Sequence of chain 1.A:
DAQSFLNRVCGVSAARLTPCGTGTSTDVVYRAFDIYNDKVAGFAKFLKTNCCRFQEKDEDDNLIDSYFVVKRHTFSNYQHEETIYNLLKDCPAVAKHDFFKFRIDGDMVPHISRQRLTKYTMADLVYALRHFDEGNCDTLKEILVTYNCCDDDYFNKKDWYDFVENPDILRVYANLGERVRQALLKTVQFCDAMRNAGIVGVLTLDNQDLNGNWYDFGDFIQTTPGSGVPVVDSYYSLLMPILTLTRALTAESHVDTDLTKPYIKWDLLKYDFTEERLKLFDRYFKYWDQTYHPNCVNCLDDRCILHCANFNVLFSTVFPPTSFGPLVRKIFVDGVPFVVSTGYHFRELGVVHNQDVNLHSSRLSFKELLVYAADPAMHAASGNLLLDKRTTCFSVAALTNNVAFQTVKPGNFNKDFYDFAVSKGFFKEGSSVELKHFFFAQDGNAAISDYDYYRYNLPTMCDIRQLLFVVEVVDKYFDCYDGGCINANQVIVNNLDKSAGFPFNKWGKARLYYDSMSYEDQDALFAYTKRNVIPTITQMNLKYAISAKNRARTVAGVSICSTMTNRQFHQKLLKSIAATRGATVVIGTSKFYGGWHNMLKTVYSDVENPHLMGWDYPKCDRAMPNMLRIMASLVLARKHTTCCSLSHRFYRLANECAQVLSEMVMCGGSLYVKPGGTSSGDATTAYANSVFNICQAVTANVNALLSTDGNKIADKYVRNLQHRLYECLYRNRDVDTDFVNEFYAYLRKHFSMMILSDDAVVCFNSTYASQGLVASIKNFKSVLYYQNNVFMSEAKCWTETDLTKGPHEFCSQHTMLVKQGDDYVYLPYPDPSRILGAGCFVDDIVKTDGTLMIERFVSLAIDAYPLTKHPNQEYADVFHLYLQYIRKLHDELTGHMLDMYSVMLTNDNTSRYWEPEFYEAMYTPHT

This small molecule binds to this protein.
Small molecule (SMILES): C[C@H](CCC(=O)NCCC[N+](C)(C)CC(O)CS(=O)(=O)O)[C@H]1CC[C@H]2[C@@H]3[C@H](O)C[C@@H]4C[C@H](O)CC[C@]4(C)[C@H]3C[C@H](O)[C@]12C

Binding-site contacts:
Ligand atom C3 contacts residue VAL204 of chain 1.A at 3.7 Å (hydrophobic).
Ligand atom C1 contacts residue ASP221 of chain 1.A at 3.6 Å.
Ligand atom C12 contacts residue ASP221 of chain 1.A at 4.2 Å.
Ligand atom C11 contacts residue ASP221 of chain 1.A at 3.6 Å.
Ligand atom C4 contacts residue VAL204 of chain 1.A at 4.5 Å (hydrophobic).
Ligand atom C10 contacts residue VAL233 of chain 1.A at 4.1 Å (hydrophobic).
Ligand atom C10 contacts residue VAL202 of chain 1.A at 3.3 Å (hydrophobic).
Ligand atom C11 contacts residue GLY203 of chain 1.A at 3.6 Å.
Ligand atom C1 contacts residue VAL204 of chain 1.A at 4.5 Å (hydrophobic).
Ligand atom C11 contacts residue VAL202 of chain 1.A at 4.0 Å (hydrophobic).
Ligand atom C2 contacts residue ASP221 of chain 1.A at 4.3 Å.
Ligand atom C13 contacts residue ASP221 of chain 1.A at 4.3 Å.
Ligand atom O4 contacts residue ARG733 of chain 1.A at 4.4 Å.
Ligand atom C4 contacts residue VAL233 of chain 1.A at 4.3 Å (hydrophobic).
Ligand atom C16 contacts residue ILE223 of chain 1.A at 3.2 Å (hydrophobic).
Ligand atom C23 contacts residue VAL231 of chain 1.A at 4.2 Å (hydrophobic).
Ligand atom C24 contacts residue VAL231 of chain 1.A at 4.3 Å (hydrophobic).
Ligand atom O1 contacts residue VAL231 of chain 1.A at 4.0 Å.
Ligand atom C11 contacts residue VAL204 of chain 1.A at 4.1 Å (hydrophobic).
Ligand atom C15 contacts residue ASP221 of chain 1.A at 4.1 Å.
Ligand atom C15 contacts residue ILE223 of chain 1.A at 4.0 Å (hydrophobic).